Binding-site contacts:
Ligand atom C1 contacts residue THR846 of chain 1.A at 3.9 Å.
Ligand atom C14 contacts residue PHE211 of chain 1.A at 3.2 Å (hydrophobic).
Ligand atom O1 contacts residue THR846 of chain 1.A at 3.9 Å.
Ligand atom C2 contacts residue THR846 of chain 1.A at 3.1 Å.
Ligand atom C5 contacts residue LEU363 of chain 1.A at 3.9 Å (hydrophobic).
Ligand atom C21 contacts residue PHE156 of chain 1.A at 4.0 Å (hydrophobic).
Ligand atom C20 contacts residue SER371 of chain 1.A at 3.6 Å.
Ligand atom O5 contacts residue PHE156 of chain 1.A at 3.1 Å.
Ligand atom C18 contacts residue ARG375 of chain 1.A at 3.9 Å.
Ligand atom C2 contacts residue TRP995 of chain 1.A at 3.8 Å (hydrophobic).
Ligand atom C15 contacts residue PHE211 of chain 1.A at 3.7 Å (hydrophobic).
Ligand atom O1 contacts residue ASP842 of chain 1.A at 3.5 Å (salt-bridge).
Ligand atom C1 contacts residue ASP842 of chain 1.A at 3.7 Å.
Ligand atom C9 contacts residue TRP995 of chain 1.A at 3.6 Å (hydrophobic).
Ligand atom C15 contacts residue TRP995 of chain 1.A at 3.7 Å (hydrophobic).
Ligand atom C9 contacts residue GLN994 of chain 1.A at 3.5 Å.
Ligand atom C3 contacts residue TRP995 of chain 1.A at 3.6 Å (hydrophobic).
Ligand atom C13 contacts residue PHE211 of chain 1.A at 2.9 Å (hydrophobic).
Ligand atom C19 contacts residue ARG375 of chain 1.A at 3.3 Å.
Ligand atom C20 contacts residue ARG375 of chain 1.A at 3.7 Å.
Ligand atom C7 contacts residue PHE368 of chain 1.A at 3.7 Å (hydrophobic).
Ligand atom O3 contacts residue PHE211 of chain 1.A at 3.5 Å.
Ligand atom C10 contacts residue TRP995 of chain 1.A at 3.0 Å (hydrophobic).
Ligand atom C19 contacts residue SER371 of chain 1.A at 3.3 Å.
Ligand atom C21 contacts residue HIS152 of chain 1.A at 2.6 Å.
Ligand atom C12 contacts residue PHE211 of chain 1.A at 3.9 Å (hydrophobic).
Ligand atom C4 contacts residue LEU363 of chain 1.A at 3.9 Å (hydrophobic).
Ligand atom O2 contacts residue LEU367 of chain 1.A at 3.5 Å.
Ligand atom O5 contacts residue HIS152 of chain 1.A at 3.5 Å.
Ligand atom C9 contacts residue HIS152 of chain 1.A at 3.9 Å.
Ligand atom C11 contacts residue PHE156 of chain 1.A at 3.8 Å (hydrophobic).
Ligand atom C21 contacts residue GLN994 of chain 1.A at 3.5 Å.
Ligand atom C5 contacts residue GLY991 of chain 1.A at 4.0 Å.
Ligand atom O3 contacts residue TRP995 of chain 1.A at 3.5 Å.
Ligand atom C3 contacts residue LEU367 of chain 1.A at 3.8 Å (hydrophobic).
Ligand atom C8 contacts residue TRP995 of chain 1.A at 3.9 Å (hydrophobic).
Ligand atom C6 contacts residue GLY991 of chain 1.A at 3.5 Å.
Ligand atom O2 contacts residue TRP995 of chain 1.A at 3.8 Å.
Ligand atom C17 contacts residue ASP842 of chain 1.A at 3.7 Å.
Ligand atom O1 contacts residue GLN845 of chain 1.A at 3.4 Å (h-bond).

Sequence of chain 1.A:
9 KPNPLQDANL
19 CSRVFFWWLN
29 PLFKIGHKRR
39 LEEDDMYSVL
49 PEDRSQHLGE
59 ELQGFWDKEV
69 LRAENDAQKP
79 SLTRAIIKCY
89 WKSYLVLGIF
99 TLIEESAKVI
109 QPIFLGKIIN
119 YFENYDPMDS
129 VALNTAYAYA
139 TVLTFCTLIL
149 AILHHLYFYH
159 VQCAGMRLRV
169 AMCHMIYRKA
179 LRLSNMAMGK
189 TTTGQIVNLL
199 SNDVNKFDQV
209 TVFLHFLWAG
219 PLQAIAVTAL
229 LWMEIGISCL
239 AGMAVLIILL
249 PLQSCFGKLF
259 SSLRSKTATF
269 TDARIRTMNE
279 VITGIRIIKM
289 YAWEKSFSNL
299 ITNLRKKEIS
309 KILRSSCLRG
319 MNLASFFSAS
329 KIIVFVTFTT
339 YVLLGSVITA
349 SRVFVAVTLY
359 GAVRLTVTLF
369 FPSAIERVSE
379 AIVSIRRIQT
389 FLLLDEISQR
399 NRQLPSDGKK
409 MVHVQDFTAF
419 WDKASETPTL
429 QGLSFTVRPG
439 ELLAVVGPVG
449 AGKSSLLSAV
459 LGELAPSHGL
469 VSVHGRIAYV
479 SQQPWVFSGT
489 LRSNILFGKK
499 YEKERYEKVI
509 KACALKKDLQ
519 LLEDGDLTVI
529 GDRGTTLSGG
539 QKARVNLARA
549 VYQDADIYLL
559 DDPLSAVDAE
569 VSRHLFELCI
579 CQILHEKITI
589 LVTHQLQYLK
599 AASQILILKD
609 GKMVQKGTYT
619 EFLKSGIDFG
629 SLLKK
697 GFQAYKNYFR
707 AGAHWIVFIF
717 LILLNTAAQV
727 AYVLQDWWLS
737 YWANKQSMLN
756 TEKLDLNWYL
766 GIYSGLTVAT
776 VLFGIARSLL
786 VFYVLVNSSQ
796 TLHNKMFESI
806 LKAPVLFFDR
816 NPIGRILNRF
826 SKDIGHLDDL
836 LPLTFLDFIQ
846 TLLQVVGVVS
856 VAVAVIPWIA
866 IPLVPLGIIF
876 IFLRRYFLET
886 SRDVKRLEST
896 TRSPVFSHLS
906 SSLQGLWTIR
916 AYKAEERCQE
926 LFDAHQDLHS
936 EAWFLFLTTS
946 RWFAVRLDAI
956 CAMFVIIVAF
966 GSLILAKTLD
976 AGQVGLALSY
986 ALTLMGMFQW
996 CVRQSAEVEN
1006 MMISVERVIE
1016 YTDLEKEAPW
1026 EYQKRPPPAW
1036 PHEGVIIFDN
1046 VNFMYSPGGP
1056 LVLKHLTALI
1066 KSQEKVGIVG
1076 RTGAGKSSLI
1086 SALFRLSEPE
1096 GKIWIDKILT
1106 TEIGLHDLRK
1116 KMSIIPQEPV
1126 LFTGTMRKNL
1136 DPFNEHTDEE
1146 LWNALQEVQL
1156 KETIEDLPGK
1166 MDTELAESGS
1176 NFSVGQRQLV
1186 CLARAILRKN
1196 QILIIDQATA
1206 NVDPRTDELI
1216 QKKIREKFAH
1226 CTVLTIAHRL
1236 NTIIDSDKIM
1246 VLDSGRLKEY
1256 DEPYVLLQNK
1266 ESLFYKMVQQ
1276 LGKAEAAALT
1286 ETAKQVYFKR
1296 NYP

The small molecule below binds the protein below.
Small molecule (SMILES): CCCCC[C@H](O)/C=C/[C@@H]1[C@@H](C/C=C\CCCC(=O)O)[C@H]2CO[C@@H]1C2